A small-molecule ligand and the protein it binds are described below.
Small molecule (SMILES): CC(=O)N[C@H]1[C@H](O[C@H]2[C@H](O)[C@@H](NC(C)=O)CO[C@@H]2CO)O[C@H](CO)[C@@H](O)[C@@H]1O

Sequence of chain 1.B:
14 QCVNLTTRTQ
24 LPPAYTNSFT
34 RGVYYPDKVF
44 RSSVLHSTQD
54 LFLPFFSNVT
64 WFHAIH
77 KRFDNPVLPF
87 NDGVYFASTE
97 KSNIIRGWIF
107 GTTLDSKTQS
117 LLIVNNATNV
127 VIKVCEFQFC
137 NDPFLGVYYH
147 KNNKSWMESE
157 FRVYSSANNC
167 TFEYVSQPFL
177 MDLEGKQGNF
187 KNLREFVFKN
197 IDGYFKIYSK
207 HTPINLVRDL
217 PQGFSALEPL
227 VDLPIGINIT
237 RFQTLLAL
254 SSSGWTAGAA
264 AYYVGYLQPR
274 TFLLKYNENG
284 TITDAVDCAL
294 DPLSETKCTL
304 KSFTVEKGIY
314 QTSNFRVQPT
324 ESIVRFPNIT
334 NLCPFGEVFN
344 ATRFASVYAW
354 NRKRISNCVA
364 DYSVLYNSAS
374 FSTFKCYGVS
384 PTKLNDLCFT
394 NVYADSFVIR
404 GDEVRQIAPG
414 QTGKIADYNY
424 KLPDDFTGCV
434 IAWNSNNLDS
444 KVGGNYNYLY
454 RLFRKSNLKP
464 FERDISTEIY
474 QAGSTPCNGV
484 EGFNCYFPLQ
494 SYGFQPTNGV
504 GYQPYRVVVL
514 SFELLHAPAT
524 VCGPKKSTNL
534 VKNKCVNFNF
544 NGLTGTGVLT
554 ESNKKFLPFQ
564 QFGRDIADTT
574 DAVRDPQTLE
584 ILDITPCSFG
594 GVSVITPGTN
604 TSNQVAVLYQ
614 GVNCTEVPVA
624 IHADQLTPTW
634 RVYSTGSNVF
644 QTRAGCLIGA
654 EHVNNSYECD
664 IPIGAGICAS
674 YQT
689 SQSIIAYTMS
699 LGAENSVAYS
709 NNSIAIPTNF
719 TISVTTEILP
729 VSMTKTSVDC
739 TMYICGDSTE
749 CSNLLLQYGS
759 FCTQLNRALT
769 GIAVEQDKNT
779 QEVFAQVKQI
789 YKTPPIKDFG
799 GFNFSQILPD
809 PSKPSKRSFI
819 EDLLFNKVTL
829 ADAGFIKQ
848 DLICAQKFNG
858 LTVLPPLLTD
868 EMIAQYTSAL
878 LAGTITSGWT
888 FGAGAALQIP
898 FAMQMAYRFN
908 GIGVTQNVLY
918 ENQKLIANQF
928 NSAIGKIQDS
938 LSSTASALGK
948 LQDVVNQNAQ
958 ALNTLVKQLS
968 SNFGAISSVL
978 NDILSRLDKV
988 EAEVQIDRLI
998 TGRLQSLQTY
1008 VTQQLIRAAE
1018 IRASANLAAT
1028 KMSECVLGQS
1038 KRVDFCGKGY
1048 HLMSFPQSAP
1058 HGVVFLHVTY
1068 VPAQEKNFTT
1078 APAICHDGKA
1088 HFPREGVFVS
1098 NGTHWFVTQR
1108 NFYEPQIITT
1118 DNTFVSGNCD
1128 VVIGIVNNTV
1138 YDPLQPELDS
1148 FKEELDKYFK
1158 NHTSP

Binding-site contacts:
Ligand atom C3 contacts residue ASN122 of chain 1.B at 3.9 Å.
Ligand atom C5 contacts residue ASN125 of chain 1.B at 3.8 Å.
Ligand atom C3 contacts residue ASN125 of chain 1.B at 4.2 Å.
Ligand atom O7 contacts residue VAL171 of chain 1.B at 3.4 Å.
Ligand atom C7 contacts residue VAL171 of chain 1.B at 3.6 Å (hydrophobic).
Ligand atom C8 contacts residue VAL171 of chain 1.B at 3.2 Å (hydrophobic).
Ligand atom O5 contacts residue ASN122 of chain 1.B at 2.3 Å (h-bond).
Ligand atom O7 contacts residue ASN122 of chain 1.B at 3.6 Å.
Ligand atom C6 contacts residue VAL127 of chain 1.B at 4.2 Å (hydrophobic).
Ligand atom C2 contacts residue ASN125 of chain 1.B at 4.3 Å.
Ligand atom C8 contacts residue LYS129 of chain 1.B at 4.0 Å.
Ligand atom C8 contacts residue THR124 of chain 1.B at 3.1 Å.
Ligand atom N2 contacts residue THR124 of chain 1.B at 4.0 Å.
Ligand atom O5 contacts residue ASN125 of chain 1.B at 4.0 Å.
Ligand atom C4 contacts residue ASN122 of chain 1.B at 4.3 Å.
Ligand atom C8 contacts residue GLU169 of chain 1.B at 3.1 Å.
Ligand atom O6 contacts residue VAL127 of chain 1.B at 3.0 Å.
Ligand atom C7 contacts residue ASN122 of chain 1.B at 3.6 Å.
Ligand atom C8 contacts residue ALA123 of chain 1.B at 3.9 Å (hydrophobic).
Ligand atom C2 contacts residue ASN122 of chain 1.B at 2.6 Å.
Ligand atom N2 contacts residue ASN122 of chain 1.B at 3.1 Å (h-bond).
Ligand atom C7 contacts residue THR124 of chain 1.B at 4.3 Å.
Ligand atom C1 contacts residue ASN125 of chain 1.B at 3.5 Å.
Ligand atom C1 contacts residue ASN122 of chain 1.B at 1.5 Å.
Ligand atom C5 contacts residue ASN122 of chain 1.B at 3.6 Å.
Ligand atom O7 contacts residue GLU154 of chain 1.B at 4.4 Å.